This small molecule binds to this protein.
Small molecule (SMILES): CC(=O)N[C@@H]1[C@@H](O)[C@H](O)[C@@H](CO)O[C@H]1O

Sequence of chain 1.G:
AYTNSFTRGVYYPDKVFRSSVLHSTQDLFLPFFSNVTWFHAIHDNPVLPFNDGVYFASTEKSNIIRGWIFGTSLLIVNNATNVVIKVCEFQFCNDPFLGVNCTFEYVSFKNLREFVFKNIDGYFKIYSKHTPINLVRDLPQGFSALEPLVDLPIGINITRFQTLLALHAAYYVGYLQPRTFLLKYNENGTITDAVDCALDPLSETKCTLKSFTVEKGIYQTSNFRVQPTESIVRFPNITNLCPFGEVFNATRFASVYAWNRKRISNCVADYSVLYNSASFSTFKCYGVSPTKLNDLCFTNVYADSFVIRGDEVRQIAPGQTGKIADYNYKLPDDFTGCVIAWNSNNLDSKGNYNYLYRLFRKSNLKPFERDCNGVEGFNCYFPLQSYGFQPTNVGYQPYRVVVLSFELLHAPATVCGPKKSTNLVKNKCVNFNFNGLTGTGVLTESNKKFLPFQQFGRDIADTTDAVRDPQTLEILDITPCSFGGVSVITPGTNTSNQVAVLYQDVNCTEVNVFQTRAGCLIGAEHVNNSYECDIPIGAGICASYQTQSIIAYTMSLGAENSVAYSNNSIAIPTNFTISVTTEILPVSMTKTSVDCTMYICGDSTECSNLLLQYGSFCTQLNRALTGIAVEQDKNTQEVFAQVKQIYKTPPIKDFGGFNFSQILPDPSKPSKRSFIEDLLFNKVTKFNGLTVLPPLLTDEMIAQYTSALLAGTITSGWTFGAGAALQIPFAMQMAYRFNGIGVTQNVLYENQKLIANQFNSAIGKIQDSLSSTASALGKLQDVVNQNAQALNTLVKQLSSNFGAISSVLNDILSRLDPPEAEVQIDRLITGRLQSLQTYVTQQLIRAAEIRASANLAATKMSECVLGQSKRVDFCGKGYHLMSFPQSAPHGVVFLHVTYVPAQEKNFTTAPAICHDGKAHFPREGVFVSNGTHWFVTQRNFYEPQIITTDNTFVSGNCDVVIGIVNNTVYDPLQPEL

Binding-site contacts:
Ligand atom O7 contacts residue GLY358 of chain 1.G at 3.5 Å.
Ligand atom C7 contacts residue PHE357 of chain 1.G at 4.4 Å (hydrophobic).
Ligand atom C1 contacts residue ASN362 of chain 1.G at 1.5 Å.
Ligand atom C8 contacts residue PHE357 of chain 1.G at 3.6 Å (hydrophobic).
Ligand atom C8 contacts residue LEU387 of chain 1.G at 3.7 Å (hydrophobic).
Ligand atom C8 contacts residue PHE361 of chain 1.G at 4.4 Å (hydrophobic).
Ligand atom N2 contacts residue GLY358 of chain 1.G at 4.5 Å.
Ligand atom C2 contacts residue ASN362 of chain 1.G at 2.5 Å.
Ligand atom C4 contacts residue ASN362 of chain 1.G at 4.3 Å.
Ligand atom C7 contacts residue ASN362 of chain 1.G at 3.8 Å.
Ligand atom O7 contacts residue ASN362 of chain 1.G at 4.1 Å.
Ligand atom O5 contacts residue ASN362 of chain 1.G at 2.4 Å (h-bond).
Ligand atom C3 contacts residue ASN362 of chain 1.G at 3.9 Å.
Ligand atom C5 contacts residue ASN362 of chain 1.G at 3.8 Å.
Ligand atom N2 contacts residue ASN362 of chain 1.G at 3.0 Å (h-bond).
Ligand atom O3 contacts residue VAL386 of chain 1.G at 3.5 Å.
Ligand atom C8 contacts residue GLY358 of chain 1.G at 3.5 Å.
Ligand atom C7 contacts residue GLY358 of chain 1.G at 3.7 Å.